The protein below binds the small molecule below.
Small molecule (SMILES): Nc1ccn([C@@H]2O[C@H](CO[P](=O)(O)O[C@H]3C[C@H](n4cnc5c(N)ncnc54)O[C@@H]3COP(=O)=O)[C@@H](O[P](=O)(O)OC[C@H]3O[C@@H](n4cnc5c(N)ncnc54)[C@H](O)[C@@H]3O)[C@H]2O)c(=O)n1

Sequence of chain 1.G:
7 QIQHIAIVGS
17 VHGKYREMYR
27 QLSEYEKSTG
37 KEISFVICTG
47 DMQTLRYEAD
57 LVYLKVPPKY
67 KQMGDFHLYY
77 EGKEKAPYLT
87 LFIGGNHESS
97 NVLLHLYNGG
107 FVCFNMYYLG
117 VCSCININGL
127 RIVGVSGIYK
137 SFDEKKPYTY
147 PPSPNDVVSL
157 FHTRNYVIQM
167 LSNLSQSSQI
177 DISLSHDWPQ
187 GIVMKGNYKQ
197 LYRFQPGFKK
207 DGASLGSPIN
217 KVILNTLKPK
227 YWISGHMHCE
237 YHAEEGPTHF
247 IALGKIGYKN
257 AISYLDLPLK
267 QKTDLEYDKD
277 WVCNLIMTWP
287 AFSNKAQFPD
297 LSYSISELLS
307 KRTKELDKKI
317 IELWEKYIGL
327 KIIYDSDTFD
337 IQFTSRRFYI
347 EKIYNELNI

Binding-site contacts:
Ligand atom C8 contacts residue HIS232 of chain 1.G at 3.4 Å.
Ligand atom N1 contacts residue TYR66 of chain 1.G at 3.5 Å.
Ligand atom N7 contacts residue MET233 of chain 1.G at 3.0 Å (h-bond).
Ligand atom C1' contacts residue G461 of chain 1.I at 2.4 Å.
Ligand atom N9 contacts residue G461 of chain 1.I at 3.2 Å (h-bond).
Ligand atom C3' contacts residue G461 of chain 1.I at 2.5 Å.
Ligand atom O2 contacts residue HIS18 of chain 1.G at 2.9 Å.
Ligand atom O2' contacts residue PHE204 of chain 1.G at 3.5 Å.
Ligand atom C8 contacts residue MET233 of chain 1.G at 3.3 Å (hydrophobic).
Ligand atom C2' contacts residue HIS232 of chain 1.G at 3.4 Å.
Ligand atom O2' contacts residue HIS234 of chain 1.G at 3.0 Å (h-bond).
Ligand atom C2 contacts residue HIS18 of chain 1.G at 3.4 Å.
Ligand atom C2' contacts residue HIS93 of chain 1.G at 3.5 Å.
Ligand atom P contacts residue NI1 of chain 1.W at 3.4 Å.
Ligand atom C2 contacts residue TYR66 of chain 1.G at 3.5 Å (hydrophobic).
Ligand atom O3' contacts residue HIS234 of chain 1.G at 2.9 Å.
Ligand atom OP2 contacts residue HIS232 of chain 1.G at 3.0 Å.
Ligand atom C6 contacts residue TYR66 of chain 1.G at 3.5 Å (hydrophobic).
Ligand atom O4' contacts residue G461 of chain 1.I at 3.5 Å (h-bond).
Ligand atom O3' contacts residue G461 of chain 1.I at 2.8 Å (h-bond).
Ligand atom C2' contacts residue G461 of chain 1.I at 1.4 Å.
Ligand atom N6 contacts residue ASP207 of chain 1.G at 3.0 Å (salt-bridge).
Ligand atom C4 contacts residue TYR66 of chain 1.G at 3.4 Å (hydrophobic).
Ligand atom OP1 contacts residue ASP47 of chain 1.G at 3.3 Å (salt-bridge).
Ligand atom O2' contacts residue HIS93 of chain 1.G at 2.8 Å (h-bond).
Ligand atom O3' contacts residue ASN92 of chain 1.G at 3.2 Å (h-bond).
Ligand atom OP2 contacts residue ASP47 of chain 1.G at 3.0 Å (salt-bridge).
Ligand atom O2 contacts residue TYR66 of chain 1.G at 3.5 Å.
Ligand atom N4 contacts residue LYS251 of chain 1.G at 3.3 Å (salt-bridge).
Ligand atom C4 contacts residue LYS251 of chain 1.G at 3.5 Å.
Ligand atom OP2 contacts residue NI1 of chain 1.W at 2.1 Å (h-bond).
Ligand atom C5 contacts residue TYR66 of chain 1.G at 3.5 Å (hydrophobic).
Ligand atom N3 contacts residue TYR66 of chain 1.G at 3.4 Å.
Ligand atom C8 contacts residue G461 of chain 1.I at 3.4 Å.
Ligand atom O2 contacts residue HIS93 of chain 1.G at 3.1 Å.
Ligand atom O2' contacts residue MET233 of chain 1.G at 3.5 Å.
Ligand atom C3' contacts residue HIS234 of chain 1.G at 3.2 Å.
Ligand atom OP2 contacts residue ASN92 of chain 1.G at 2.8 Å (h-bond).
Ligand atom OP1 contacts residue HIS18 of chain 1.G at 3.0 Å (h-bond).
Ligand atom C5 contacts residue MET233 of chain 1.G at 3.4 Å (hydrophobic).